The protein below binds the small molecule below.
Small molecule (SMILES): CC(=O)N[C@@H]1[C@@H](O)[C@H](O)[C@@H](CO)O[C@H]1O

Binding-site contacts:
Ligand atom C7 contacts residue GLY339 of chain 1.C at 3.8 Å.
Ligand atom N2 contacts residue GLY339 of chain 1.C at 4.4 Å.
Ligand atom C7 contacts residue ASN343 of chain 1.C at 3.4 Å.
Ligand atom C4 contacts residue ASN343 of chain 1.C at 4.2 Å.
Ligand atom C4 contacts residue NAG1 of chain 1.LB at 2.6 Å.
Ligand atom C8 contacts residue GLY339 of chain 1.C at 2.7 Å.
Ligand atom O7 contacts residue ASN343 of chain 1.C at 4.1 Å.
Ligand atom N2 contacts residue ASN343 of chain 1.C at 2.5 Å (h-bond).
Ligand atom C2 contacts residue ASN343 of chain 1.C at 2.3 Å.
Ligand atom O5 contacts residue ASN343 of chain 1.C at 2.5 Å (h-bond).
Ligand atom O6 contacts residue NAG1 of chain 1.LB at 4.1 Å.
Ligand atom O4 contacts residue NAG1 of chain 1.LB at 1.6 Å.
Ligand atom C5 contacts residue NAG1 of chain 1.LB at 3.7 Å.
Ligand atom C3 contacts residue NAG1 of chain 1.LB at 3.5 Å.
Ligand atom C5 contacts residue ASN343 of chain 1.C at 3.7 Å.
Ligand atom C3 contacts residue SER371 of chain 1.C at 4.2 Å.
Ligand atom C1 contacts residue ASN343 of chain 1.C at 1.4 Å.
Ligand atom C3 contacts residue ASN343 of chain 1.C at 3.6 Å.
Ligand atom C8 contacts residue PHE338 of chain 1.C at 4.3 Å (hydrophobic).
Ligand atom C8 contacts residue ASN343 of chain 1.C at 4.2 Å.
Ligand atom O3 contacts residue NAG1 of chain 1.LB at 3.2 Å (h-bond).
Ligand atom O4 contacts residue SER371 of chain 1.C at 4.0 Å.
Ligand atom C6 contacts residue NAG1 of chain 1.LB at 3.4 Å.

Sequence of chain 1.C:
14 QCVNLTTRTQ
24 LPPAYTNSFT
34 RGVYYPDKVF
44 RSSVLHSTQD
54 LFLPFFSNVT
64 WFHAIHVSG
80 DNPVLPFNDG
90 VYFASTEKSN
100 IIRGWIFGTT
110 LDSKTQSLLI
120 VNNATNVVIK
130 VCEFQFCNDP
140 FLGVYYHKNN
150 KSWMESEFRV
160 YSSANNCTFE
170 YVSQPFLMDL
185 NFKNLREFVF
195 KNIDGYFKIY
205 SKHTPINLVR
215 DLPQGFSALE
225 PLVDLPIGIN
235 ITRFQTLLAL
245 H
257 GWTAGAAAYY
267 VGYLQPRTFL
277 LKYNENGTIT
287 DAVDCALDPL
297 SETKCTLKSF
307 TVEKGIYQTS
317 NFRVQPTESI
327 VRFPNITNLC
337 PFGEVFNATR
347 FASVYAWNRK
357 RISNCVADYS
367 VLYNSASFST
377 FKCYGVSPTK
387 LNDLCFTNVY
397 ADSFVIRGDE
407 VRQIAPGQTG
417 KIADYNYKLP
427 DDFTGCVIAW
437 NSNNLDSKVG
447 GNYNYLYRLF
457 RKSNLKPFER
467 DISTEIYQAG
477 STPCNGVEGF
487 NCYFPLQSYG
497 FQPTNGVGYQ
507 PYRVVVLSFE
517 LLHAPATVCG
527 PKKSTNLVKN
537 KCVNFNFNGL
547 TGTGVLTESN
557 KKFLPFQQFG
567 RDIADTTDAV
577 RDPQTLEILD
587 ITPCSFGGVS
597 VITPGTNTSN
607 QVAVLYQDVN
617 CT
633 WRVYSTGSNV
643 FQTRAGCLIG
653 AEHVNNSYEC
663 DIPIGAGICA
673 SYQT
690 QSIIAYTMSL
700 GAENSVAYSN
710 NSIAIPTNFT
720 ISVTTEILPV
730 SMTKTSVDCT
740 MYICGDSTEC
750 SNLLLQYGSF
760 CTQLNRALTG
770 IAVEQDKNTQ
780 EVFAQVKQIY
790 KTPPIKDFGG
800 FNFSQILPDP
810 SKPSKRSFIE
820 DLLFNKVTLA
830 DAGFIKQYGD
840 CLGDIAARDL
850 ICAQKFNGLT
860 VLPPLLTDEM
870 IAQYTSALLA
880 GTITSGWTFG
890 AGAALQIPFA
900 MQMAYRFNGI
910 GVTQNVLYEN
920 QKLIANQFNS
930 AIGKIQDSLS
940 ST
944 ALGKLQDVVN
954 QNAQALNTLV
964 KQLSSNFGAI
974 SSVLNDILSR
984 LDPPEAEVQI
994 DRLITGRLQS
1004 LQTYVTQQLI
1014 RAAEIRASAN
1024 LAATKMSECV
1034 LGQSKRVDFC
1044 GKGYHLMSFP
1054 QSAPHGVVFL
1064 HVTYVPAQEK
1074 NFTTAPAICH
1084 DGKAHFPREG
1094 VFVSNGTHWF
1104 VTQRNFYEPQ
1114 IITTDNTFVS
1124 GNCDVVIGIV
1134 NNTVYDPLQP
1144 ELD